Sequence of chain 1.A:
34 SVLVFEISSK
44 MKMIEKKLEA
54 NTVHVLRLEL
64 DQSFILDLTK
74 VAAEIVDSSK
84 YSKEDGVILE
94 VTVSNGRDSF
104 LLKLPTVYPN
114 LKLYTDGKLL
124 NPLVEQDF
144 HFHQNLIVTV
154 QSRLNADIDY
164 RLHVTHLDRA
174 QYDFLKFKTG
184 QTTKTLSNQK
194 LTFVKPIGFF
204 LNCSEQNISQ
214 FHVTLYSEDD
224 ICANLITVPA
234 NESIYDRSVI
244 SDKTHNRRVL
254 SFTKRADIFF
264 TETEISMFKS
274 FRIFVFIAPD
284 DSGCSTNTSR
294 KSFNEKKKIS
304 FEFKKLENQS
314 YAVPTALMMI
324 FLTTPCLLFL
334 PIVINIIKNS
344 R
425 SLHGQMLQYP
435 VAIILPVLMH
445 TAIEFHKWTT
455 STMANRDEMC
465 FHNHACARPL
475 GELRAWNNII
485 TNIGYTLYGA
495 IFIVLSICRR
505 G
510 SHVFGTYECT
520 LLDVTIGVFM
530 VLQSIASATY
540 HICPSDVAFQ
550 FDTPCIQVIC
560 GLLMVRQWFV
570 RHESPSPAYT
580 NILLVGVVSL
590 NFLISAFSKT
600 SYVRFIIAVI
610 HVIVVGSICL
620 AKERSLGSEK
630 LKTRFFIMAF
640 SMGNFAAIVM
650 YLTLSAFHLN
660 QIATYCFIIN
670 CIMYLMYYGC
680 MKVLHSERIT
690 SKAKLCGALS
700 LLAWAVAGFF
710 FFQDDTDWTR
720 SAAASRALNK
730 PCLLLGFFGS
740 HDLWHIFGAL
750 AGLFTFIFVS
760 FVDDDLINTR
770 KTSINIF

The small molecule below binds the protein below.
Small molecule (SMILES): CC(=O)N[C@H]1[C@H](O[C@H]2[C@H](O)[C@@H](NC(C)=O)CO[C@@H]2CO)O[C@H](CO)[C@@H](O)[C@@H]1O

Sequence of chain 1.B:
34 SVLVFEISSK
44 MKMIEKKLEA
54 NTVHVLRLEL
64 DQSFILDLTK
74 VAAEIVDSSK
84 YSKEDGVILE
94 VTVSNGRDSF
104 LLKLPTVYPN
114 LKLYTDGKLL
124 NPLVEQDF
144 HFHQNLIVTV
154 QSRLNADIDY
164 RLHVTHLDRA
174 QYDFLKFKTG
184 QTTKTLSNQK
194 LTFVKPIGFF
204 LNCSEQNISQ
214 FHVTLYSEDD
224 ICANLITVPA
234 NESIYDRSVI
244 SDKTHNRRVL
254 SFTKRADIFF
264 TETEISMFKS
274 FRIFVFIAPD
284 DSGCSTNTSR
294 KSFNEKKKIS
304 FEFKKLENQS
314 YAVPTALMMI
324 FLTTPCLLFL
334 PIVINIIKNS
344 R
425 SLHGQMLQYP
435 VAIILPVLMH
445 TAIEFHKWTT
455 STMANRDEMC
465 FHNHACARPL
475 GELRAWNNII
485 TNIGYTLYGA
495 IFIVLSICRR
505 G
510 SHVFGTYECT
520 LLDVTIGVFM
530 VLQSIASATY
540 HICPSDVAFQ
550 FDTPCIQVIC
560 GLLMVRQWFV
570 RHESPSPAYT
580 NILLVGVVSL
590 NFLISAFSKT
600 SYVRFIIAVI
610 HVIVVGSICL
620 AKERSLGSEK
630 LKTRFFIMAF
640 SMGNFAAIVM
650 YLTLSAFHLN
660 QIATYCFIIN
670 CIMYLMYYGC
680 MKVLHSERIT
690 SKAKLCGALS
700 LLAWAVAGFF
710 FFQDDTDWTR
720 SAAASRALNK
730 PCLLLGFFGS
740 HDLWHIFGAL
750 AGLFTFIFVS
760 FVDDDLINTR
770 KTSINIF

Binding-site contacts:
Ligand atom C6 contacts residue MET270 of chain 1.A at 3.0 Å (hydrophobic).
Ligand atom C8 contacts residue MET270 of chain 1.A at 2.9 Å (hydrophobic).
Ligand atom C7 contacts residue MET270 of chain 1.A at 4.2 Å (hydrophobic).
Ligand atom O6 contacts residue MET270 of chain 1.A at 3.3 Å (h-bond).
Ligand atom C4 contacts residue ASN234 of chain 1.A at 4.1 Å.
Ligand atom C1 contacts residue ASN234 of chain 1.A at 1.2 Å.
Ligand atom N2 contacts residue ASN234 of chain 1.A at 2.9 Å (h-bond).
Ligand atom C6 contacts residue PRO112 of chain 1.B at 3.3 Å (hydrophobic).
Ligand atom C6 contacts residue PHE271 of chain 1.A at 4.2 Å (hydrophobic).
Ligand atom O3 contacts residue VAL110 of chain 1.B at 4.3 Å.
Ligand atom C8 contacts residue ASN234 of chain 1.A at 4.2 Å.
Ligand atom C8 contacts residue VAL110 of chain 1.B at 3.0 Å (hydrophobic).
Ligand atom O7 contacts residue ASN234 of chain 1.A at 3.4 Å (h-bond).
Ligand atom C3 contacts residue ASN234 of chain 1.A at 3.6 Å.
Ligand atom C2 contacts residue ASN234 of chain 1.A at 2.5 Å.
Ligand atom O5 contacts residue ASN234 of chain 1.A at 2.2 Å (h-bond).
Ligand atom N2 contacts residue VAL110 of chain 1.B at 4.0 Å.
Ligand atom O7 contacts residue MET270 of chain 1.A at 4.5 Å.
Ligand atom O6 contacts residue PRO112 of chain 1.B at 3.9 Å.
Ligand atom C5 contacts residue ASN234 of chain 1.A at 3.4 Å.
Ligand atom N2 contacts residue MET270 of chain 1.A at 4.4 Å.
Ligand atom O7 contacts residue VAL110 of chain 1.B at 3.0 Å.
Ligand atom C7 contacts residue ASN234 of chain 1.A at 3.2 Å.
Ligand atom C7 contacts residue VAL110 of chain 1.B at 3.1 Å (hydrophobic).